Sequence of chain 1.C:
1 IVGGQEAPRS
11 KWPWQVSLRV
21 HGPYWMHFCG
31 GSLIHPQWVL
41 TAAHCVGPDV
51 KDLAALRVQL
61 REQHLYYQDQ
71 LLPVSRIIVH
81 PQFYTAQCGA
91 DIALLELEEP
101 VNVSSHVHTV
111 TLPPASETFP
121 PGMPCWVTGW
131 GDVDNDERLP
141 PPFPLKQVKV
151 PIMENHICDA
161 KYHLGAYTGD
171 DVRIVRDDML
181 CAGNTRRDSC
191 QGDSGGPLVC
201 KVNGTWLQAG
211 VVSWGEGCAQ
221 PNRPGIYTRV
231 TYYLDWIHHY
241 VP

Binding-site contacts:
Ligand atom CB1 contacts residue GLN191 of chain 1.C at 3.8 Å.
Ligand atom CZ contacts residue SER189 of chain 1.C at 3.4 Å.
Ligand atom NH2 contacts residue GLY225 of chain 1.C at 3.5 Å.
Ligand atom N contacts residue GLN87 of chain 1.C at 3.1 Å (h-bond).
Ligand atom O contacts residue TRP214 of chain 1.C at 3.6 Å.
Ligand atom OE2 contacts residue GLN191 of chain 1.C at 3.6 Å.
Ligand atom NH1 contacts residue GLY215 of chain 1.C at 3.7 Å.
Ligand atom CB1 contacts residue CYS190 of chain 1.C at 3.3 Å (hydrophobic).
Ligand atom CA contacts residue GLY215 of chain 1.C at 3.4 Å.
Ligand atom N2 contacts residue SER194 of chain 1.C at 3.2 Å (h-bond).
Ligand atom O2 contacts residue GLY192 of chain 1.C at 3.0 Å (h-bond).
Ligand atom CB1 contacts residue SER194 of chain 1.C at 2.9 Å.
Ligand atom C1 contacts residue SER213 of chain 1.C at 3.7 Å.
Ligand atom O contacts residue GLY215 of chain 1.C at 3.0 Å (h-bond).
Ligand atom NE contacts residue SER189 of chain 1.C at 3.8 Å.
Ligand atom N contacts residue GLY215 of chain 1.C at 3.2 Å (h-bond).
Ligand atom C contacts residue GLY215 of chain 1.C at 3.5 Å.
Ligand atom C2 contacts residue HIS44 of chain 1.C at 2.6 Å.
Ligand atom CA1 contacts residue SER213 of chain 1.C at 3.6 Å.
Ligand atom NH2 contacts residue SER189 of chain 1.C at 3.2 Å (h-bond).
Ligand atom CA2 contacts residue SER194 of chain 1.C at 2.5 Å.
Ligand atom C2 contacts residue SER194 of chain 1.C at 1.4 Å.
Ligand atom OE1 contacts residue GLY217 of chain 1.C at 3.8 Å.
Ligand atom CB contacts residue GLY215 of chain 1.C at 3.2 Å.
Ligand atom NH1 contacts residue GLY217 of chain 1.C at 2.7 Å (h-bond).
Ligand atom CA1 contacts residue TRP214 of chain 1.C at 3.7 Å (hydrophobic).
Ligand atom N2 contacts residue SER213 of chain 1.C at 3.0 Å (h-bond).
Ligand atom CA2 contacts residue GLN191 of chain 1.C at 3.7 Å.
Ligand atom NH2 contacts residue ASP188 of chain 1.C at 3.1 Å (salt-bridge).
Ligand atom O1 contacts residue GLN191 of chain 1.C at 3.2 Å (h-bond).
Ligand atom O2 contacts residue GLN191 of chain 1.C at 3.7 Å.
Ligand atom C3 contacts residue HIS44 of chain 1.C at 1.4 Å.
Ligand atom CG1 contacts residue SER194 of chain 1.C at 3.6 Å.
Ligand atom N2 contacts residue HIS44 of chain 1.C at 3.1 Å (h-bond).
Ligand atom C3 contacts residue SER194 of chain 1.C at 2.4 Å.
Ligand atom O2 contacts residue SER194 of chain 1.C at 2.3 Å (h-bond).
Ligand atom CG1 contacts residue VAL212 of chain 1.C at 3.8 Å (hydrophobic).
Ligand atom CG1 contacts residue SER213 of chain 1.C at 3.7 Å.
Ligand atom C1 contacts residue HIS44 of chain 1.C at 3.6 Å.
Ligand atom CA2 contacts residue HIS44 of chain 1.C at 3.4 Å.

The small molecule below binds the protein below.
Small molecule (SMILES): NC(=[NH2+])NCCC[C@H](NC(=O)CNC(=O)[C@@H](N)CCC(=O)O)[C@H](O)CCl